Sequence of chain 1.Q:
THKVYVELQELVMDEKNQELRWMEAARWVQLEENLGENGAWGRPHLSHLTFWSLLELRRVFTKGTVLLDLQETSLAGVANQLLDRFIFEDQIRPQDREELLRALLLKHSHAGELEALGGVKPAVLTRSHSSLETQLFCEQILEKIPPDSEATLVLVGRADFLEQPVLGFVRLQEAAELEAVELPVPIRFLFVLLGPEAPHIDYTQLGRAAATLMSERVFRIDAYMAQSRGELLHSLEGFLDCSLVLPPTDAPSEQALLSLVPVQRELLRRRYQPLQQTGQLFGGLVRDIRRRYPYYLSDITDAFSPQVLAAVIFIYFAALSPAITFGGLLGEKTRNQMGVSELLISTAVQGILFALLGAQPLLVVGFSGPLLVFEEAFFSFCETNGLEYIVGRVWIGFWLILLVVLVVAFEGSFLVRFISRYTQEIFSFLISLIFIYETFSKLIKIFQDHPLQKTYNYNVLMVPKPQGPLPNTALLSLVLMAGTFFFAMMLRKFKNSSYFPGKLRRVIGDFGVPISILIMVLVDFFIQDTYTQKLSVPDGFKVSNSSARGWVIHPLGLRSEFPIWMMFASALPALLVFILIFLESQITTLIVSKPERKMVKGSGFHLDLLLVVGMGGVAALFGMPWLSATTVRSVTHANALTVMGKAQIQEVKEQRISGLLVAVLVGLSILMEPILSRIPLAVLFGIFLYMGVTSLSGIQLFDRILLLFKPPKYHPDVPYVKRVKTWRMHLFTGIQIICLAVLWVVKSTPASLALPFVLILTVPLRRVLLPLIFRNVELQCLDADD

Binding-site contacts:
Ligand atom C1A contacts residue PRO815 of chain 1.R at 3.8 Å (hydrophobic).
Ligand atom O1B contacts residue PRO598 of chain 1.Q at 3.5 Å.
Ligand atom P4 contacts residue TYR818 of chain 1.R at 3.7 Å.
Ligand atom O42 contacts residue ARG602 of chain 1.Q at 3.2 Å (salt-bridge).
Ligand atom O43 contacts residue LYS817 of chain 1.R at 3.6 Å.
Ligand atom O2 contacts residue PRO598 of chain 1.Q at 3.6 Å.
Ligand atom O3 contacts residue ARG602 of chain 1.Q at 3.2 Å (salt-bridge).
Ligand atom O1A contacts residue PRO815 of chain 1.R at 3.3 Å.
Ligand atom C7B contacts residue PRO598 of chain 1.Q at 3.6 Å (hydrophobic).
Ligand atom O3 contacts residue PRO815 of chain 1.R at 3.4 Å.
Ligand atom C3A contacts residue PHE813 of chain 1.R at 3.8 Å (hydrophobic).
Ligand atom O42 contacts residue TYR818 of chain 1.R at 3.0 Å (h-bond).
Ligand atom O1A contacts residue PRO598 of chain 1.Q at 3.3 Å (h-bond).
Ligand atom O1A contacts residue PHE597 of chain 1.Q at 3.7 Å.
Ligand atom C8A contacts residue LEU601 of chain 1.Q at 3.9 Å (hydrophobic).
Ligand atom O41 contacts residue ARG603 of chain 1.Q at 3.5 Å (salt-bridge).
Ligand atom C2A contacts residue LYS814 of chain 1.R at 3.7 Å.
Ligand atom C2 contacts residue GLY599 of chain 1.Q at 3.9 Å.
Ligand atom O3 contacts residue PRO598 of chain 1.Q at 3.8 Å.
Ligand atom C7B contacts residue LEU601 of chain 1.Q at 3.5 Å (hydrophobic).
Ligand atom O43 contacts residue TYR818 of chain 1.R at 3.5 Å (h-bond).
Ligand atom O42 contacts residue GLY599 of chain 1.Q at 3.8 Å.
Ligand atom O2 contacts residue GLY599 of chain 1.Q at 3.2 Å (h-bond).
Ligand atom C8A contacts residue PHE597 of chain 1.Q at 3.9 Å (hydrophobic).
Ligand atom C6B contacts residue PRO598 of chain 1.Q at 3.3 Å (hydrophobic).
Ligand atom C3 contacts residue PRO815 of chain 1.R at 3.6 Å (hydrophobic).
Ligand atom C2 contacts residue PRO815 of chain 1.R at 3.7 Å (hydrophobic).
Ligand atom O11 contacts residue PRO816 of chain 1.R at 3.2 Å.
Ligand atom C3A contacts residue PRO598 of chain 1.Q at 3.5 Å (hydrophobic).
Ligand atom C3A contacts residue PHE597 of chain 1.Q at 3.9 Å (hydrophobic).
Ligand atom O4 contacts residue LYS817 of chain 1.R at 3.4 Å.
Ligand atom C7A contacts residue PHE597 of chain 1.Q at 3.5 Å (hydrophobic).
Ligand atom O52 contacts residue LYS817 of chain 1.R at 2.8 Å (salt-bridge).
Ligand atom O3 contacts residue GLY599 of chain 1.Q at 2.8 Å (h-bond).
Ligand atom C3C contacts residue PRO598 of chain 1.Q at 3.8 Å (hydrophobic).
Ligand atom C3 contacts residue GLY599 of chain 1.Q at 3.9 Å.
Ligand atom C1B contacts residue PRO598 of chain 1.Q at 3.9 Å (hydrophobic).
Ligand atom C3 contacts residue LYS817 of chain 1.R at 4.0 Å.
Ligand atom C1C contacts residue PRO816 of chain 1.R at 3.5 Å (hydrophobic).
Ligand atom C8B contacts residue LEU601 of chain 1.Q at 3.7 Å (hydrophobic).

Sequence of chain 1.R:
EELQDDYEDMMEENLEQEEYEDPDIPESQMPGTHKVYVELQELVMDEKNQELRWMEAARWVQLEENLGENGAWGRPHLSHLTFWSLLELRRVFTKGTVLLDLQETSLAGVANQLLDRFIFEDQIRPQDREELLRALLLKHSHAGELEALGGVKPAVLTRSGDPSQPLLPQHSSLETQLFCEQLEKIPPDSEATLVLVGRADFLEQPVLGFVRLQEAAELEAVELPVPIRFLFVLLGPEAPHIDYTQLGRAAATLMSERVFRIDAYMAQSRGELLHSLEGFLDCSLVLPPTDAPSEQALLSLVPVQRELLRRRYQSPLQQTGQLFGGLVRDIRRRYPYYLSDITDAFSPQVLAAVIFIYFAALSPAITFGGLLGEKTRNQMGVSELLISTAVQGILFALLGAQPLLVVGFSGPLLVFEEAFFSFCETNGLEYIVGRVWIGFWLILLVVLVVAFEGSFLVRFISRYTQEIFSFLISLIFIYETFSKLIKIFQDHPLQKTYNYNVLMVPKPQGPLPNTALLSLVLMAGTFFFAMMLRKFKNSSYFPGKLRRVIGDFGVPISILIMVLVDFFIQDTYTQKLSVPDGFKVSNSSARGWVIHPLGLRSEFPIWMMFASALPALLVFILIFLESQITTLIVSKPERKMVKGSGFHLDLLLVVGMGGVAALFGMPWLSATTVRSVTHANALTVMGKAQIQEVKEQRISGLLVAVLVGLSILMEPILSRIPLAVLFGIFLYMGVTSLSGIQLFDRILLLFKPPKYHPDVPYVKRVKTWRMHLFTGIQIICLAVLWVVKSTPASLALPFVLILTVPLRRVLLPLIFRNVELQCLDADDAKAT

The protein below binds the small molecule below.
Small molecule (SMILES): CCCCCCCC(=O)OC[C@H](COP(=O)(O)O[C@@H]1[C@H](O)[C@H](O)[C@@H](OP(=O)(O)O)[C@H](OP(=O)(O)O)[C@H]1O)OC(=O)CCCCCCC